Binding-site contacts:
Ligand atom C3 contacts residue ASN61 of chain 1.A at 3.8 Å.
Ligand atom O6 contacts residue TYR28 of chain 1.A at 3.2 Å.
Ligand atom C5 contacts residue ASN61 of chain 1.A at 3.6 Å.
Ligand atom C5 contacts residue TYR28 of chain 1.A at 3.6 Å (hydrophobic).
Ligand atom C2 contacts residue ASN61 of chain 1.A at 2.5 Å.
Ligand atom C8 contacts residue ASN61 of chain 1.A at 3.8 Å.
Ligand atom C7 contacts residue ASN61 of chain 1.A at 3.4 Å.
Ligand atom C1 contacts residue TYR28 of chain 1.A at 3.7 Å (hydrophobic).
Ligand atom C6 contacts residue TYR28 of chain 1.A at 3.7 Å (hydrophobic).
Ligand atom C1 contacts residue ASN61 of chain 1.A at 1.4 Å.
Ligand atom N2 contacts residue ASN61 of chain 1.A at 2.9 Å (h-bond).
Ligand atom O5 contacts residue ASN61 of chain 1.A at 2.3 Å (h-bond).
Ligand atom O5 contacts residue TYR28 of chain 1.A at 3.7 Å.
Ligand atom C4 contacts residue ASN61 of chain 1.A at 4.2 Å.
Ligand atom O7 contacts residue ASN61 of chain 1.A at 3.4 Å (h-bond).

Sequence of chain 1.A:
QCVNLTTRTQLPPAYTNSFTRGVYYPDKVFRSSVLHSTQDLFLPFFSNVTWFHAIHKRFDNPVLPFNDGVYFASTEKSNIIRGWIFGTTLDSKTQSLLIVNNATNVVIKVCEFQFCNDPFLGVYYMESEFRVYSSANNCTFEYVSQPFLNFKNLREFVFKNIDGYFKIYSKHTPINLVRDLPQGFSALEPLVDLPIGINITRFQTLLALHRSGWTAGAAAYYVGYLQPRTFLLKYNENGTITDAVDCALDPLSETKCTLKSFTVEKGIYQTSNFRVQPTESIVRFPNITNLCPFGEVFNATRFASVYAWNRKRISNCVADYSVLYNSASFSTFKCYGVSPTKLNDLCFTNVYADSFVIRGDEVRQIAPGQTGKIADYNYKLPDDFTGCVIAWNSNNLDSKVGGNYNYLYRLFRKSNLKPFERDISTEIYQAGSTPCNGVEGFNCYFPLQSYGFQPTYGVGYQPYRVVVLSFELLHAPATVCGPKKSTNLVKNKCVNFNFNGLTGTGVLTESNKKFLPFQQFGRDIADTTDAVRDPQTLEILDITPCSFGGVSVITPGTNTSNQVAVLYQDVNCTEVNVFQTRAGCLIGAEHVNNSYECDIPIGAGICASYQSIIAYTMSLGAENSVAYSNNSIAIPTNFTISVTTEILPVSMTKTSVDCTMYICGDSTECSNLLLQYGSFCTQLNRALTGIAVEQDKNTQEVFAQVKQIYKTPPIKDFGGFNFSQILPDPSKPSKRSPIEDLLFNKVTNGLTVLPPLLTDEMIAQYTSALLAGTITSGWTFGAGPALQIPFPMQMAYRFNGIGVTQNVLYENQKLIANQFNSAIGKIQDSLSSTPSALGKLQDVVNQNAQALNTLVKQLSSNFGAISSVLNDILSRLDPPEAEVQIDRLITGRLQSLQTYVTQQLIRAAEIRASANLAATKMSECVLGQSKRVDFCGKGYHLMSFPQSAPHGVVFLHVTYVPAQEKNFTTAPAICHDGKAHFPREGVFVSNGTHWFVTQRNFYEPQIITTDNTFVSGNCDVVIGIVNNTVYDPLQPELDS

The protein below binds the small molecule below.
Small molecule (SMILES): CC(=O)N[C@@H]1[C@@H](O)[C@H](O)[C@@H](CO)O[C@H]1O